Binding-site contacts:
Ligand atom C2 contacts residue ASN92 of chain 1.D at 2.5 Å.
Ligand atom C1 contacts residue ASN92 of chain 1.D at 1.4 Å.
Ligand atom C4 contacts residue ASN92 of chain 1.D at 4.2 Å.
Ligand atom C7 contacts residue ASN92 of chain 1.D at 3.8 Å.
Ligand atom C5 contacts residue ASN92 of chain 1.D at 3.7 Å.
Ligand atom O5 contacts residue LYS28 of chain 1.D at 4.2 Å.
Ligand atom C3 contacts residue ASN92 of chain 1.D at 3.8 Å.
Ligand atom O7 contacts residue ASN92 of chain 1.D at 4.3 Å.
Ligand atom C8 contacts residue ASN92 of chain 1.D at 3.9 Å.
Ligand atom N2 contacts residue ASN92 of chain 1.D at 2.9 Å (h-bond).
Ligand atom O5 contacts residue ASN92 of chain 1.D at 2.4 Å (h-bond).

Sequence of chain 1.D:
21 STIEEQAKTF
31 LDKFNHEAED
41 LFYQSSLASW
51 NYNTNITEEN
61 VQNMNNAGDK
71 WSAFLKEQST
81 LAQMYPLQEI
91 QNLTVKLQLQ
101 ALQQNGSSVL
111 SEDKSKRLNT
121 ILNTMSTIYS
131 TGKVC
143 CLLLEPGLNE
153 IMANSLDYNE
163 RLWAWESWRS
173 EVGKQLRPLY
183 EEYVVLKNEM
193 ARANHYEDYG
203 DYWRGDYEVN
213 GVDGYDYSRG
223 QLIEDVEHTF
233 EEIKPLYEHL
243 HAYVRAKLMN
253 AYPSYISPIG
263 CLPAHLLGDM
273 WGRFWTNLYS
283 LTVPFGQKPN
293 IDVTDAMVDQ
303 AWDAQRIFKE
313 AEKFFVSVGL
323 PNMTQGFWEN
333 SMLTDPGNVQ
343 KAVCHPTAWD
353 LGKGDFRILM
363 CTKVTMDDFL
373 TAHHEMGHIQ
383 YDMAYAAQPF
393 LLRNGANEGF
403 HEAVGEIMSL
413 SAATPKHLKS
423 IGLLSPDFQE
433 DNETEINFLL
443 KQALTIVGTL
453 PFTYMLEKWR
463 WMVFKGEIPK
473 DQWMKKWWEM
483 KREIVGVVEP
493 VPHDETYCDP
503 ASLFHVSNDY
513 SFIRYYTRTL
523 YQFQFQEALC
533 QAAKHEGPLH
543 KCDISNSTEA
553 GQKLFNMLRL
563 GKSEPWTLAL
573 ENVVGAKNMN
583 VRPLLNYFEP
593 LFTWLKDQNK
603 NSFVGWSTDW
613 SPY

This small molecule binds to this protein.
Small molecule (SMILES): CC(=O)N[C@@H]1[C@@H](O)[C@H](O)[C@@H](CO)O[C@H]1O